Sequence of chain 1.A:
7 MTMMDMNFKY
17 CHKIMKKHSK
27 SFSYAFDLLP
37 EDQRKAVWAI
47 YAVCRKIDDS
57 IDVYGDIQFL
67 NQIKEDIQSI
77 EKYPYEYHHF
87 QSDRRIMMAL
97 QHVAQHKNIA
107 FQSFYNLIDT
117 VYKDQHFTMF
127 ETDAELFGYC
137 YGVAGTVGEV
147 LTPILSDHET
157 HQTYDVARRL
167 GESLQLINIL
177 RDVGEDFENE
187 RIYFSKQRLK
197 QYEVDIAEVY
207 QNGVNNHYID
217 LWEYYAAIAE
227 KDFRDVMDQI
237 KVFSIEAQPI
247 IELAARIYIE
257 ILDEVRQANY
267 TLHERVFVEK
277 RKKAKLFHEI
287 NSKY

Binding-site contacts:
Ligand atom SAU contacts residue ARG51 of chain 1.A at 3.2 Å (salt-bridge).
Ligand atom CAI contacts residue ASP54 of chain 1.A at 3.8 Å.
Ligand atom CAW contacts residue ASP54 of chain 1.A at 3.5 Å.
Ligand atom CAO contacts residue PHE28 of chain 1.A at 4.0 Å (hydrophobic).
Ligand atom CAS contacts residue VAL139 of chain 1.A at 3.7 Å (hydrophobic).
Ligand atom CAO contacts residue VAL143 of chain 1.A at 3.5 Å (hydrophobic).
Ligand atom CAG contacts residue VAL139 of chain 1.A at 3.9 Å (hydrophobic).
Ligand atom CAN contacts residue LEU170 of chain 1.A at 3.6 Å (hydrophobic).
Ligand atom CAK contacts residue ASP54 of chain 1.A at 3.5 Å.
Ligand atom CAP contacts residue VAL143 of chain 1.A at 3.9 Å (hydrophobic).
Ligand atom CAK contacts residue TYR135 of chain 1.A at 3.7 Å (hydrophobic).
Ligand atom CAV contacts residue ASP54 of chain 1.A at 3.7 Å.
Ligand atom CAJ contacts residue VAL139 of chain 1.A at 3.7 Å (hydrophobic).
Ligand atom CAF contacts residue CYS50 of chain 1.A at 3.5 Å (hydrophobic).
Ligand atom CAR contacts residue ALA140 of chain 1.A at 3.6 Å (hydrophobic).
Ligand atom CAH contacts residue TYR47 of chain 1.A at 3.5 Å (hydrophobic).
Ligand atom CAG contacts residue ASP54 of chain 1.A at 3.8 Å.
Ligand atom CAA contacts residue LEU166 of chain 1.A at 3.9 Å (hydrophobic).
Ligand atom CAF contacts residue ARG51 of chain 1.A at 3.4 Å.
Ligand atom OAC contacts residue ASP54 of chain 1.A at 3.9 Å.
Ligand atom CAS contacts residue ARG51 of chain 1.A at 3.8 Å.
Ligand atom CAL contacts residue LEU166 of chain 1.A at 3.6 Å (hydrophobic).
Ligand atom CAG contacts residue VAL117 of chain 1.A at 3.8 Å (hydrophobic).
Ligand atom CAZ contacts residue ASP54 of chain 1.A at 3.6 Å.
Ligand atom CAE contacts residue CYS50 of chain 1.A at 3.7 Å (hydrophobic).
Ligand atom OAT contacts residue VAL143 of chain 1.A at 3.9 Å.
Ligand atom CAM contacts residue GLY144 of chain 1.A at 3.8 Å.
Ligand atom CAX contacts residue ARG51 of chain 1.A at 3.7 Å.
Ligand atom CAI contacts residue VAL139 of chain 1.A at 3.9 Å (hydrophobic).
Ligand atom CAY contacts residue VAL143 of chain 1.A at 3.8 Å (hydrophobic).
Ligand atom CAE contacts residue TYR47 of chain 1.A at 3.8 Å (hydrophobic).
Ligand atom CAQ contacts residue ALA140 of chain 1.A at 3.7 Å (hydrophobic).
Ligand atom CAP contacts residue PHE28 of chain 1.A at 3.3 Å (hydrophobic).
Ligand atom CAN contacts residue PHE28 of chain 1.A at 3.6 Å (hydrophobic).
Ligand atom CAJ contacts residue VAL143 of chain 1.A at 3.8 Å (hydrophobic).
Ligand atom CAM contacts residue LEU147 of chain 1.A at 3.9 Å (hydrophobic).
Ligand atom CBA contacts residue ASP54 of chain 1.A at 3.5 Å.
Ligand atom OAC contacts residue MG1 of chain 1.B at 3.6 Å.
Ligand atom CAX contacts residue VAL139 of chain 1.A at 4.0 Å (hydrophobic).
Ligand atom BRAD contacts residue ASP120 of chain 1.A at 3.5 Å.

This small molecule binds to this protein.
Small molecule (SMILES): CCCCCCCCOc1cccc(CSc2ccc(Br)cc2C(=O)O)c1